This small molecule binds to this protein.
Small molecule (SMILES): O=C1Nc2ccc(F)cc2S(=O)(=O)N1

Sequence of chain 1.A:
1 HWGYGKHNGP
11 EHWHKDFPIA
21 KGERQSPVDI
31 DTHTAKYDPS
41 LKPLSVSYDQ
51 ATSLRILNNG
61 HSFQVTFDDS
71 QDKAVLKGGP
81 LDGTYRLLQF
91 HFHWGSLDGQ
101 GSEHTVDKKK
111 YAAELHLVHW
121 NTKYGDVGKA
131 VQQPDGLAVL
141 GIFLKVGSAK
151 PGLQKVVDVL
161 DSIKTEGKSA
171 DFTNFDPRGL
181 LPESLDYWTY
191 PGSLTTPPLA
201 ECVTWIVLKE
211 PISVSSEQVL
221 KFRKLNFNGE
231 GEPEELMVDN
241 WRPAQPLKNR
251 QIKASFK

Binding-site contacts:
Ligand atom O12 contacts residue THR195 of chain 1.A at 3.0 Å (h-bond).
Ligand atom O13 contacts residue VAL139 of chain 1.A at 3.5 Å.
Ligand atom C08 contacts residue HIS91 of chain 1.A at 3.6 Å.
Ligand atom C08 contacts residue ZN1 of chain 1.B at 2.8 Å.
Ligand atom C06 contacts residue LEU194 of chain 1.A at 3.7 Å (hydrophobic).
Ligand atom C01 contacts residue LEU194 of chain 1.A at 3.5 Å (hydrophobic).
Ligand atom O13 contacts residue VAL118 of chain 1.A at 3.7 Å.
Ligand atom S10 contacts residue HIS116 of chain 1.A at 3.9 Å.
Ligand atom O11 contacts residue HIS93 of chain 1.A at 3.0 Å.
Ligand atom F14 contacts residue VAL118 of chain 1.A at 3.4 Å.
Ligand atom O13 contacts residue HIS116 of chain 1.A at 3.4 Å (h-bond).
Ligand atom O13 contacts residue HIS91 of chain 1.A at 3.6 Å.
Ligand atom S10 contacts residue HIS91 of chain 1.A at 4.0 Å.
Ligand atom C08 contacts residue THR196 of chain 1.A at 3.7 Å.
Ligand atom C08 contacts residue HIS93 of chain 1.A at 3.8 Å.
Ligand atom S10 contacts residue ZN1 of chain 1.B at 3.2 Å.
Ligand atom O12 contacts residue SER193 of chain 1.A at 4.0 Å.
Ligand atom O13 contacts residue ZN1 of chain 1.B at 3.3 Å.
Ligand atom F14 contacts residue LEU137 of chain 1.A at 3.2 Å.
Ligand atom N07 contacts residue THR196 of chain 1.A at 2.8 Å (h-bond).
Ligand atom N09 contacts residue HIS93 of chain 1.A at 3.6 Å.
Ligand atom N09 contacts residue ZN1 of chain 1.B at 2.0 Å.
Ligand atom N09 contacts residue HIS91 of chain 1.A at 3.2 Å (h-bond).
Ligand atom O12 contacts residue LEU194 of chain 1.A at 3.4 Å.
Ligand atom O11 contacts residue THR195 of chain 1.A at 2.9 Å (h-bond).
Ligand atom O11 contacts residue HIS91 of chain 1.A at 3.8 Å.
Ligand atom O11 contacts residue ZN1 of chain 1.B at 2.9 Å.
Ligand atom F14 contacts residue LEU194 of chain 1.A at 3.8 Å.
Ligand atom C01 contacts residue VAL118 of chain 1.A at 4.1 Å (hydrophobic).
Ligand atom N09 contacts residue HIS116 of chain 1.A at 3.4 Å (h-bond).
Ligand atom O11 contacts residue THR196 of chain 1.A at 3.2 Å.
Ligand atom C03 contacts residue THR196 of chain 1.A at 3.7 Å.
Ligand atom C08 contacts residue THR195 of chain 1.A at 3.0 Å.
Ligand atom N09 contacts residue THR195 of chain 1.A at 3.1 Å (h-bond).
Ligand atom S10 contacts residue THR195 of chain 1.A at 4.0 Å.
Ligand atom O12 contacts residue TRP205 of chain 1.A at 3.5 Å.
Ligand atom C02 contacts residue LEU194 of chain 1.A at 3.9 Å (hydrophobic).
Ligand atom O13 contacts residue TRP205 of chain 1.A at 3.9 Å.
Ligand atom C06 contacts residue VAL118 of chain 1.A at 3.9 Å (hydrophobic).
Ligand atom C04 contacts residue THR196 of chain 1.A at 3.8 Å.